Binding-site contacts:
Ligand atom C5 contacts residue SER77 of chain 1.E at 3.9 Å.
Ligand atom O6 contacts residue PHE58 of chain 1.E at 4.4 Å.
Ligand atom C6 contacts residue SER77 of chain 1.E at 4.1 Å.
Ligand atom C1 contacts residue HIS78 of chain 1.E at 4.3 Å.
Ligand atom O7 contacts residue ASN75 of chain 1.E at 3.9 Å.
Ligand atom O6 contacts residue HIS78 of chain 1.E at 3.0 Å (h-bond).
Ligand atom C3 contacts residue ASN75 of chain 1.E at 3.9 Å.
Ligand atom C5 contacts residue PHE57 of chain 1.E at 4.2 Å (hydrophobic).
Ligand atom O5 contacts residue PHE57 of chain 1.E at 4.0 Å.
Ligand atom C8 contacts residue LYS159 of chain 1.E at 4.2 Å.
Ligand atom C5 contacts residue HIS78 of chain 1.E at 3.8 Å.
Ligand atom C7 contacts residue ASN75 of chain 1.E at 3.7 Å.
Ligand atom C1 contacts residue SER77 of chain 1.E at 4.0 Å.
Ligand atom N2 contacts residue PRO53 of chain 1.E at 4.4 Å.
Ligand atom C2 contacts residue ASN75 of chain 1.E at 2.5 Å.
Ligand atom C4 contacts residue ASN75 of chain 1.E at 4.3 Å.
Ligand atom O6 contacts residue PHE57 of chain 1.E at 3.0 Å.
Ligand atom N2 contacts residue ASN75 of chain 1.E at 2.9 Å (h-bond).
Ligand atom C5 contacts residue ASN75 of chain 1.E at 3.7 Å.
Ligand atom C6 contacts residue HIS78 of chain 1.E at 3.2 Å.
Ligand atom O7 contacts residue SER77 of chain 1.E at 4.0 Å.
Ligand atom C1 contacts residue ASN75 of chain 1.E at 1.5 Å.
Ligand atom C6 contacts residue PHE57 of chain 1.E at 4.0 Å (hydrophobic).
Ligand atom C1 contacts residue PRO53 of chain 1.E at 4.2 Å (hydrophobic).
Ligand atom O5 contacts residue SER77 of chain 1.E at 4.1 Å.
Ligand atom O5 contacts residue HIS78 of chain 1.E at 3.2 Å (h-bond).
Ligand atom C5 contacts residue PRO53 of chain 1.E at 4.1 Å (hydrophobic).
Ligand atom C4 contacts residue PHE57 of chain 1.E at 4.4 Å (hydrophobic).
Ligand atom O5 contacts residue ASN75 of chain 1.E at 2.4 Å (h-bond).
Ligand atom C8 contacts residue PRO53 of chain 1.E at 3.5 Å (hydrophobic).
Ligand atom C3 contacts residue PRO53 of chain 1.E at 4.3 Å (hydrophobic).

This small molecule binds to this protein.
Small molecule (SMILES): CC(=O)N[C@H]1[C@H](O[C@H]2[C@H](O)[C@@H](NC(C)=O)CO[C@@H]2CO)O[C@H](CO)[C@@H](O[C@@H]2O[C@H](CO[C@H]3O[C@H](CO)[C@@H](O)[C@H](O)[C@@H]3O)[C@@H](O)[C@H](O[C@H]3O[C@H](CO)[C@@H](O)[C@H](O)[C@@H]3O)[C@@H]2O)[C@@H]1O

Sequence of chain 1.E:
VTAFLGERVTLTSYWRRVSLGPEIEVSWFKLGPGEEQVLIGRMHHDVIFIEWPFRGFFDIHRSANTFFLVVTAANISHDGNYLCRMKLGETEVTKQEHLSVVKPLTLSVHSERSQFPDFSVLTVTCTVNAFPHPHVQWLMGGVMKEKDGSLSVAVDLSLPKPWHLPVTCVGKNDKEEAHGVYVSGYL